A protein and the small-molecule ligand that binds it are described below.
Small molecule (SMILES): CC(=O)N[C@@H]1[C@@H](O)[C@H](O)[C@@H](CO)O[C@H]1O

Sequence of chain 1.A:
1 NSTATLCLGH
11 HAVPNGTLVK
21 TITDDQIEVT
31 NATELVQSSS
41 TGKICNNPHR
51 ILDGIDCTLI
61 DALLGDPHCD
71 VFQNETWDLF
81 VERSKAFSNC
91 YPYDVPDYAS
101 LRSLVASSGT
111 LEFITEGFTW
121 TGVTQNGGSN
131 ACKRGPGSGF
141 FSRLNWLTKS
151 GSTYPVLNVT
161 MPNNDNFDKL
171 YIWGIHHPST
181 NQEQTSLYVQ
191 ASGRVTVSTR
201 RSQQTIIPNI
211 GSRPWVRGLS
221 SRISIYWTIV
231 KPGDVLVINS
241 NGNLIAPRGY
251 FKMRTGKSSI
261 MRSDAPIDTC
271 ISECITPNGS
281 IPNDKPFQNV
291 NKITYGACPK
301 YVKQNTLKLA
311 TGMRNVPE

Binding-site contacts:
Ligand atom O6 contacts residue ASN74 of chain 1.A at 4.5 Å.
Ligand atom C7 contacts residue ASN74 of chain 1.A at 3.2 Å.
Ligand atom C8 contacts residue ASN74 of chain 1.A at 4.4 Å.
Ligand atom C1 contacts residue PHE113 of chain 1.A at 4.4 Å (hydrophobic).
Ligand atom C3 contacts residue ASN74 of chain 1.A at 3.8 Å.
Ligand atom O6 contacts residue GLU112 of chain 1.A at 3.5 Å (salt-bridge).
Ligand atom C6 contacts residue PHE113 of chain 1.A at 4.2 Å (hydrophobic).
Ligand atom O5 contacts residue PHE113 of chain 1.A at 4.2 Å.
Ligand atom C5 contacts residue ASN74 of chain 1.A at 3.6 Å.
Ligand atom O5 contacts residue ASN74 of chain 1.A at 2.3 Å (h-bond).
Ligand atom O6 contacts residue ILE114 of chain 1.A at 4.1 Å.
Ligand atom C5 contacts residue PHE113 of chain 1.A at 3.7 Å (hydrophobic).
Ligand atom O7 contacts residue ASN74 of chain 1.A at 3.1 Å (h-bond).
Ligand atom C2 contacts residue ASN74 of chain 1.A at 2.4 Å.
Ligand atom C6 contacts residue ILE114 of chain 1.A at 3.7 Å (hydrophobic).
Ligand atom N2 contacts residue ASN74 of chain 1.A at 2.9 Å (h-bond).
Ligand atom C1 contacts residue ASN74 of chain 1.A at 1.4 Å.
Ligand atom C8 contacts residue GLN73 of chain 1.A at 3.5 Å.
Ligand atom C4 contacts residue ASN74 of chain 1.A at 4.2 Å.